Sequence of chain 3.B:
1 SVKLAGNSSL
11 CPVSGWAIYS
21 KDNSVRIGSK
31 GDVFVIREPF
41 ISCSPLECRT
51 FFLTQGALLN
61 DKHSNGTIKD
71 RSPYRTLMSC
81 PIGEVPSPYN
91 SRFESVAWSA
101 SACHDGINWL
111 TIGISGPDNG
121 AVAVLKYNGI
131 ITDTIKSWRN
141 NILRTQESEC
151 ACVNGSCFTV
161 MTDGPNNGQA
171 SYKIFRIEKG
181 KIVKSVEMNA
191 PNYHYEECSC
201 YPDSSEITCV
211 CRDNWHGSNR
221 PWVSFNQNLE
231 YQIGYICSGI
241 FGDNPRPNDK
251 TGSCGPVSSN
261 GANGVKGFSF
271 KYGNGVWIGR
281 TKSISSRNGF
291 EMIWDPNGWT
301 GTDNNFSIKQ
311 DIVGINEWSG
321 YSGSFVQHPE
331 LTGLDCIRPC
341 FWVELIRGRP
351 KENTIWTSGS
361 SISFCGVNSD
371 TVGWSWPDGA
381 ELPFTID

This small molecule binds to this protein.
Small molecule (SMILES): CCC(CC)O[C@@H]1C=C(C(=O)O)C[C@H](N)[C@H]1NC(C)=O

Binding-site contacts:
Ligand atom C9 contacts residue GLU197 of chain 3.B at 3.8 Å.
Ligand atom C5 contacts residue ASP70 of chain 3.B at 3.9 Å.
Ligand atom C81 contacts residue ASN166 of chain 3.B at 3.9 Å.
Ligand atom C7 contacts residue ARG212 of chain 3.B at 3.8 Å.
Ligand atom C7 contacts residue TYR321 of chain 3.B at 3.2 Å (hydrophobic).
Ligand atom O1B contacts residue ARG37 of chain 3.B at 2.9 Å (salt-bridge).
Ligand atom C3 contacts residue GLU38 of chain 3.B at 3.6 Å.
Ligand atom O10 contacts residue ARG71 of chain 3.B at 2.8 Å (salt-bridge).
Ligand atom O1B contacts residue ARG287 of chain 3.B at 2.9 Å (salt-bridge).
Ligand atom C4 contacts residue TYR321 of chain 3.B at 3.6 Å (hydrophobic).
Ligand atom C91 contacts residue GLU196 of chain 3.B at 3.8 Å.
Ligand atom N4 contacts residue GLU38 of chain 3.B at 2.8 Å (salt-bridge).
Ligand atom C4 contacts residue GLU197 of chain 3.B at 3.9 Å.
Ligand atom C1 contacts residue ARG287 of chain 3.B at 3.6 Å.
Ligand atom C3 contacts residue ARG37 of chain 3.B at 3.7 Å.
Ligand atom C1 contacts residue ARG212 of chain 3.B at 3.8 Å.
Ligand atom C6 contacts residue GLU197 of chain 3.B at 3.6 Å.
Ligand atom C91 contacts residue ASN214 of chain 3.B at 3.8 Å.
Ligand atom C1 contacts residue ARG37 of chain 3.B at 4.0 Å.
Ligand atom C4 contacts residue GLU38 of chain 3.B at 3.6 Å.
Ligand atom C7 contacts residue GLU197 of chain 3.B at 3.9 Å.
Ligand atom C81 contacts residue ARG144 of chain 3.B at 3.5 Å.
Ligand atom O1B contacts residue TYR321 of chain 3.B at 3.4 Å (h-bond).
Ligand atom C3 contacts residue ASP70 of chain 3.B at 3.3 Å.
Ligand atom O10 contacts residue ASP70 of chain 3.B at 3.3 Å.
Ligand atom O1A contacts residue TYR321 of chain 3.B at 3.5 Å (h-bond).
Ligand atom C4 contacts residue ASP70 of chain 3.B at 3.6 Å.
Ligand atom C82 contacts residue ARG144 of chain 3.B at 3.7 Å.
Ligand atom C11 contacts residue ARG71 of chain 3.B at 4.0 Å.
Ligand atom C10 contacts residue ARG71 of chain 3.B at 3.9 Å.
Ligand atom C1 contacts residue TYR321 of chain 3.B at 3.0 Å (hydrophobic).
Ligand atom C6 contacts residue TYR321 of chain 3.B at 3.8 Å (hydrophobic).
Ligand atom C3 contacts residue TYR321 of chain 3.B at 3.2 Å (hydrophobic).
Ligand atom C9 contacts residue GLU196 of chain 3.B at 3.6 Å.
Ligand atom O1A contacts residue ARG287 of chain 3.B at 2.9 Å (salt-bridge).
Ligand atom C91 contacts residue ARG212 of chain 3.B at 3.7 Å.
Ligand atom C11 contacts residue TRP98 of chain 3.B at 3.9 Å (hydrophobic).
Ligand atom O1A contacts residue ARG212 of chain 3.B at 2.9 Å (salt-bridge).
Ligand atom C2 contacts residue TYR321 of chain 3.B at 2.9 Å (hydrophobic).
Ligand atom N4 contacts residue ASP70 of chain 3.B at 3.1 Å (salt-bridge).